This small molecule binds to this protein.
Small molecule (SMILES): CO[C@H]1/C=C/O[C@@]2(C)Oc3c(C)c(O)c4c(O)c(c(/C=N/N5CCN(C)CC5)c(O)c4c3C2=O)NC(=O)/C(C)=C\C=C[C@H](C)[C@H](O)[C@@H](C)[C@@H](O)[C@@H](C)[C@H](OC(C)=O)[C@@H]1C

Binding-site contacts:
Ligand atom C9 contacts residue PRO284 of chain 1.C at 3.9 Å (hydrophobic).
Ligand atom C17 contacts residue GLN43 of chain 1.C at 3.7 Å.
Ligand atom C32 contacts residue VAL71 of chain 1.C at 3.8 Å (hydrophobic).
Ligand atom C17 contacts residue VAL93 of chain 1.C at 3.6 Å (hydrophobic).
Ligand atom C37 contacts residue ALA204 of chain 1.C at 3.4 Å (hydrophobic).
Ligand atom O4 contacts residue THR285 of chain 1.C at 3.5 Å.
Ligand atom C43 contacts residue GLY286 of chain 1.C at 3.4 Å.
Ligand atom C43 contacts residue GLY287 of chain 1.C at 3.9 Å.
Ligand atom C6 contacts residue PRO284 of chain 1.C at 3.9 Å (hydrophobic).
Ligand atom O12 contacts residue THR285 of chain 1.C at 3.8 Å.
Ligand atom O8 contacts residue ARG196 of chain 1.C at 2.6 Å (salt-bridge).
Ligand atom C5 contacts residue PRO284 of chain 1.C at 3.8 Å (hydrophobic).
Ligand atom O12 contacts residue GLY286 of chain 1.C at 3.5 Å (h-bond).
Ligand atom C1 contacts residue FAD1 of chain 1.P at 2.9 Å.
Ligand atom C2 contacts residue FAD1 of chain 1.P at 3.8 Å.
Ligand atom O2 contacts residue FAD1 of chain 1.P at 3.0 Å (h-bond).
Ligand atom O9 contacts residue MET205 of chain 1.C at 3.8 Å.
Ligand atom O6 contacts residue MET205 of chain 1.C at 3.5 Å (h-bond).
Ligand atom C10 contacts residue PRO284 of chain 1.C at 3.4 Å (hydrophobic).
Ligand atom C35 contacts residue ARG196 of chain 1.C at 3.7 Å.
Ligand atom O1 contacts residue GLN43 of chain 1.C at 3.2 Å.
Ligand atom C14 contacts residue VAL215 of chain 1.C at 3.8 Å (hydrophobic).
Ligand atom N1 contacts residue FAD1 of chain 1.P at 3.8 Å.
Ligand atom C37 contacts residue GLY203 of chain 1.C at 3.6 Å.
Ligand atom C37 contacts residue MET205 of chain 1.C at 3.6 Å (hydrophobic).
Ligand atom C13 contacts residue THR285 of chain 1.C at 3.9 Å.
Ligand atom C29 contacts residue ARG196 of chain 1.C at 3.9 Å.
Ligand atom C3 contacts residue GLY287 of chain 1.C at 3.9 Å.
Ligand atom O2 contacts residue ARG213 of chain 1.C at 3.5 Å (salt-bridge).
Ligand atom C26 contacts residue ARG196 of chain 1.C at 3.6 Å.
Ligand atom C31 contacts residue VAL69 of chain 1.C at 3.6 Å (hydrophobic).
Ligand atom C27 contacts residue ARG196 of chain 1.C at 3.6 Å.
Ligand atom C14 contacts residue ARG213 of chain 1.C at 3.4 Å.
Ligand atom N2 contacts residue PHE74 of chain 1.C at 3.4 Å.
Ligand atom C8 contacts residue FAD1 of chain 1.P at 3.6 Å.
Ligand atom C9 contacts residue FAD1 of chain 1.P at 3.6 Å.
Ligand atom O12 contacts residue PRO284 of chain 1.C at 3.8 Å.
Ligand atom O1 contacts residue FAD1 of chain 1.P at 2.3 Å (h-bond).
Ligand atom C4 contacts residue PRO284 of chain 1.C at 3.5 Å (hydrophobic).
Ligand atom O3 contacts residue PHE257 of chain 1.C at 3.9 Å.

Sequence of chain 1.C:
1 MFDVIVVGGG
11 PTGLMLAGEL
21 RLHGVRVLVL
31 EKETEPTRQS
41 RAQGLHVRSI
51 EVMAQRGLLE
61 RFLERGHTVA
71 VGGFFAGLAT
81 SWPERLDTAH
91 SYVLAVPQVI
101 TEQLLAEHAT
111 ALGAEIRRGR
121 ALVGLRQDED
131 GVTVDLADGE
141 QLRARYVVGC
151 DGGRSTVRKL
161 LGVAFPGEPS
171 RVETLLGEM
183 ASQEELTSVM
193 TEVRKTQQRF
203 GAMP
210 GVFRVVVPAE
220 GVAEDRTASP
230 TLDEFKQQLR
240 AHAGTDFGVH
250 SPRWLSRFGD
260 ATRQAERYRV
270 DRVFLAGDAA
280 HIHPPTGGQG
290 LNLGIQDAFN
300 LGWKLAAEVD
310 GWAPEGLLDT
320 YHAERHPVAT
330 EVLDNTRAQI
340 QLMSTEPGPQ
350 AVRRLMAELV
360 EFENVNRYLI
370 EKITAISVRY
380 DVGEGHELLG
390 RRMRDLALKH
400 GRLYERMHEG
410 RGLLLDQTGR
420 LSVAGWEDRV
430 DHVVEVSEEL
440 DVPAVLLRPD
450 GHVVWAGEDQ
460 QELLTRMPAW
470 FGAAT